Sequence of chain 1.G:
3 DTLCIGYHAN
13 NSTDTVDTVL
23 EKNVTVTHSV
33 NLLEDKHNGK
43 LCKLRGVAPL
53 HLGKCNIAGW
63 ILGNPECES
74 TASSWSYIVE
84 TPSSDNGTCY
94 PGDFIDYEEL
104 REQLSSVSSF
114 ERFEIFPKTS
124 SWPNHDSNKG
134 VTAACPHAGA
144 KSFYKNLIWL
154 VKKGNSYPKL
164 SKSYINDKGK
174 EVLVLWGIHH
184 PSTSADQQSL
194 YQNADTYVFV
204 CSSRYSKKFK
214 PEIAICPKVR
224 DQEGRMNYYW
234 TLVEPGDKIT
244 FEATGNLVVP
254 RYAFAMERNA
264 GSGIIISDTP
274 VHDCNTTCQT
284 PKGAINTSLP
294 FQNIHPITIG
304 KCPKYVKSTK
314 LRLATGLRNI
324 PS

A protein and the small-molecule ligand that binds it are described below.
Small molecule (SMILES): CC(=O)N[C@H]1[C@H](O[C@H]2[C@H](O)[C@@H](NC(C)=O)CO[C@@H]2CO)O[C@H](CO)[C@@H](O)[C@@H]1O

Binding-site contacts:
Ligand atom O3 contacts residue ARG223 of chain 1.G at 2.9 Å (salt-bridge).
Ligand atom C8 contacts residue PRO139 of chain 1.G at 3.4 Å (hydrophobic).
Ligand atom O6 contacts residue ASN89 of chain 1.G at 4.5 Å.
Ligand atom C3 contacts residue ASN89 of chain 1.G at 3.7 Å.
Ligand atom O6 contacts residue PRO139 of chain 1.G at 3.7 Å.
Ligand atom C2 contacts residue ARG223 of chain 1.G at 4.2 Å.
Ligand atom O7 contacts residue ASN89 of chain 1.G at 2.8 Å (h-bond).
Ligand atom C7 contacts residue ASN66 of chain 1.G at 3.5 Å.
Ligand atom N2 contacts residue GLU68 of chain 1.G at 3.5 Å.
Ligand atom O7 contacts residue ARG223 of chain 1.G at 4.3 Å.
Ligand atom O5 contacts residue ASN89 of chain 1.G at 2.4 Å (h-bond).
Ligand atom C7 contacts residue GLU68 of chain 1.G at 4.0 Å.
Ligand atom C2 contacts residue GLU68 of chain 1.G at 4.3 Å.
Ligand atom C8 contacts residue CYS138 of chain 1.G at 3.9 Å (hydrophobic).
Ligand atom N2 contacts residue ASN66 of chain 1.G at 4.4 Å.
Ligand atom C3 contacts residue ARG223 of chain 1.G at 4.1 Å.
Ligand atom C8 contacts residue PRO67 of chain 1.G at 4.3 Å (hydrophobic).
Ligand atom N2 contacts residue ASN89 of chain 1.G at 2.8 Å (h-bond).
Ligand atom C8 contacts residue GLU68 of chain 1.G at 4.3 Å.
Ligand atom C5 contacts residue ASP88 of chain 1.G at 4.0 Å.
Ligand atom C5 contacts residue ASN89 of chain 1.G at 3.6 Å.
Ligand atom O3 contacts residue PRO139 of chain 1.G at 3.9 Å.
Ligand atom C1 contacts residue ASN89 of chain 1.G at 1.4 Å.
Ligand atom C1 contacts residue ASP88 of chain 1.G at 4.2 Å.
Ligand atom N2 contacts residue ARG223 of chain 1.G at 4.3 Å.
Ligand atom C7 contacts residue ARG223 of chain 1.G at 4.2 Å.
Ligand atom O7 contacts residue CYS92 of chain 1.G at 3.6 Å.
Ligand atom C6 contacts residue ASP88 of chain 1.G at 3.4 Å.
Ligand atom C6 contacts residue ARG223 of chain 1.G at 4.3 Å.
Ligand atom O5 contacts residue ASP88 of chain 1.G at 3.3 Å (salt-bridge).
Ligand atom C8 contacts residue CYS92 of chain 1.G at 4.1 Å (hydrophobic).
Ligand atom C7 contacts residue ASN89 of chain 1.G at 3.1 Å.
Ligand atom O7 contacts residue ASN66 of chain 1.G at 2.9 Å (h-bond).
Ligand atom C4 contacts residue ASN89 of chain 1.G at 4.2 Å.
Ligand atom C1 contacts residue GLU68 of chain 1.G at 4.0 Å.
Ligand atom C8 contacts residue ASN66 of chain 1.G at 3.4 Å.
Ligand atom C2 contacts residue ASN89 of chain 1.G at 2.3 Å.
Ligand atom C7 contacts residue CYS92 of chain 1.G at 4.2 Å (hydrophobic).
Ligand atom O6 contacts residue ASP88 of chain 1.G at 3.1 Å (salt-bridge).